Binding-site contacts:
Ligand atom C14 contacts residue TRP27 of chain 1.C at 3.7 Å (hydrophobic).
Ligand atom C15 contacts residue TRP27 of chain 1.C at 3.7 Å (hydrophobic).
Ligand atom N contacts residue ASN86 of chain 1.C at 2.8 Å (h-bond).
Ligand atom C12 contacts residue LEU38 of chain 1.C at 3.8 Å (hydrophobic).
Ligand atom O1 contacts residue VAL92 of chain 1.C at 3.9 Å.
Ligand atom N1 contacts residue VAL33 of chain 1.C at 3.5 Å.
Ligand atom C2 contacts residue ASN86 of chain 1.C at 3.6 Å.
Ligand atom C4 contacts residue LEU38 of chain 1.C at 3.7 Å (hydrophobic).
Ligand atom C7 contacts residue PRO28 of chain 1.C at 3.7 Å (hydrophobic).
Ligand atom C contacts residue ASN86 of chain 1.C at 3.5 Å.
Ligand atom C19 contacts residue TRP27 of chain 1.C at 3.6 Å (hydrophobic).
Ligand atom N1 contacts residue VAL92 of chain 1.C at 3.5 Å.
Ligand atom C10 contacts residue VAL92 of chain 1.C at 3.9 Å (hydrophobic).
Ligand atom C11 contacts residue LEU38 of chain 1.C at 3.9 Å (hydrophobic).
Ligand atom C10 contacts residue ASN86 of chain 1.C at 3.9 Å.
Ligand atom C3 contacts residue ASN86 of chain 1.C at 3.5 Å.
Ligand atom O3 contacts residue PRO32 of chain 1.C at 3.7 Å.
Ligand atom O1 contacts residue ASN86 of chain 1.C at 2.8 Å (h-bond).
Ligand atom C8 contacts residue VAL92 of chain 1.C at 3.8 Å (hydrophobic).
Ligand atom N contacts residue TYR85 of chain 1.C at 3.8 Å.
Ligand atom C22 contacts residue HIS90 of chain 1.C at 3.9 Å.
Ligand atom C17 contacts residue HIS90 of chain 1.C at 3.9 Å.
Ligand atom C19 contacts residue VAL92 of chain 1.C at 3.6 Å (hydrophobic).
Ligand atom C contacts residue PRO87 of chain 1.C at 3.6 Å (hydrophobic).
Ligand atom C1 contacts residue ASN86 of chain 1.C at 3.7 Å.
Ligand atom C7 contacts residue VAL92 of chain 1.C at 3.8 Å (hydrophobic).
Ligand atom C9 contacts residue ASN86 of chain 1.C at 3.7 Å.
Ligand atom C27 contacts residue ASP34 of chain 1.C at 3.9 Å.
Ligand atom N2 contacts residue ASN86 of chain 1.C at 2.8 Å (h-bond).
Ligand atom C7 contacts residue VAL33 of chain 1.C at 3.8 Å (hydrophobic).
Ligand atom C8 contacts residue VAL33 of chain 1.C at 3.6 Å (hydrophobic).
Ligand atom O contacts residue LEU40 of chain 1.C at 3.7 Å.
Ligand atom O1 contacts residue CYS82 of chain 1.C at 3.6 Å.
Ligand atom C8 contacts residue PRO28 of chain 1.C at 3.6 Å (hydrophobic).
Ligand atom C23 contacts residue HIS90 of chain 1.C at 3.8 Å.
Ligand atom C19 contacts residue PRO28 of chain 1.C at 3.6 Å (hydrophobic).
Ligand atom F contacts residue ASP91 of chain 1.C at 3.8 Å.
Ligand atom O3 contacts residue ASP34 of chain 1.C at 3.4 Å (salt-bridge).
Ligand atom C8 contacts residue PHE29 of chain 1.C at 3.6 Å (hydrophobic).
Ligand atom C9 contacts residue VAL92 of chain 1.C at 3.8 Å (hydrophobic).

Sequence of chain 1.C:
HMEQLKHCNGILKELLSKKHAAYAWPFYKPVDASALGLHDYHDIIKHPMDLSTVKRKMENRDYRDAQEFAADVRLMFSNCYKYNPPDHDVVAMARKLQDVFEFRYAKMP

This small molecule binds to this protein.
Small molecule (SMILES): CCNC(=O)c1cc2c(-c3cc(C(C)(C)O)ccc3Oc3c(C)cc(F)cc3C)cn(C)c(=O)c2[nH]1